The small molecule below binds the protein below.
Small molecule (SMILES): CC(=O)N[C@H]1[C@H](O[C@H]2[C@H](O)[C@@H](NC(C)=O)CO[C@@H]2CO)O[C@H](CO)[C@@H](O[C@@H]2O[C@H](CO)[C@@H](O)[C@H](O)[C@@H]2O)[C@@H]1O

Binding-site contacts:
Ligand atom O6 contacts residue PRO261 of chain 1.V at 3.7 Å.
Ligand atom O7 contacts residue ASN416 of chain 1.V at 3.0 Å (h-bond).
Ligand atom C8 contacts residue VAL414 of chain 1.V at 4.0 Å (hydrophobic).
Ligand atom C2 contacts residue LYS24 of chain 1.X at 4.2 Å.
Ligand atom O5 contacts residue LYS24 of chain 1.X at 4.2 Å.
Ligand atom C5 contacts residue ASN416 of chain 1.V at 3.7 Å.
Ligand atom C1 contacts residue ASN416 of chain 1.V at 1.4 Å.
Ligand atom O5 contacts residue ASN416 of chain 1.V at 2.6 Å (h-bond).
Ligand atom C2 contacts residue ASN416 of chain 1.V at 2.5 Å.
Ligand atom C4 contacts residue ASN416 of chain 1.V at 4.3 Å.
Ligand atom O4 contacts residue LYS24 of chain 1.X at 3.6 Å.
Ligand atom C1 contacts residue LYS24 of chain 1.X at 4.2 Å.
Ligand atom N2 contacts residue ASN416 of chain 1.V at 2.8 Å (h-bond).
Ligand atom C8 contacts residue NAG1 of chain 1.PB at 3.7 Å.
Ligand atom C7 contacts residue ASN416 of chain 1.V at 3.2 Å.
Ligand atom C6 contacts residue PRO261 of chain 1.V at 4.2 Å (hydrophobic).
Ligand atom C8 contacts residue ASN416 of chain 1.V at 4.2 Å.
Ligand atom O2 contacts residue ASP75 of chain 1.X at 3.5 Å (salt-bridge).
Ligand atom O2 contacts residue LYS24 of chain 1.X at 3.1 Å (salt-bridge).
Ligand atom C3 contacts residue ASN416 of chain 1.V at 3.8 Å.
Ligand atom O5 contacts residue PRO261 of chain 1.V at 4.1 Å.

Sequence of chain 1.V:
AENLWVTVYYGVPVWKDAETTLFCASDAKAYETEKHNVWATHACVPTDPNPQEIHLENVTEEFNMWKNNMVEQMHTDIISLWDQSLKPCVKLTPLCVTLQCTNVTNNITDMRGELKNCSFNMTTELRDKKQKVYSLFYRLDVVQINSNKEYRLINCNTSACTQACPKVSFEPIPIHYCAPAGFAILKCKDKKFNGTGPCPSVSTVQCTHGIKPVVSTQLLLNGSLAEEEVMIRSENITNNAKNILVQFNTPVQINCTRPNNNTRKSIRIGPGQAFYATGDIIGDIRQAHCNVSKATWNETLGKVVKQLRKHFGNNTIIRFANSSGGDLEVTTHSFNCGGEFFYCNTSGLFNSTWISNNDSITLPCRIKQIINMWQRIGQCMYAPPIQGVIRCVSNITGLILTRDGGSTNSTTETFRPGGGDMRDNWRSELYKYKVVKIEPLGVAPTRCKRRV

Sequence of chain 1.X:
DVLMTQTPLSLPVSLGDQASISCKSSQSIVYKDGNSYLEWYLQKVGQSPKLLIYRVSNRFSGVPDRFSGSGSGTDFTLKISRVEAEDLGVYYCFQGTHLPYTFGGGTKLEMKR